Binding-site contacts:
Ligand atom CKC contacts residue ALA197 of chain 6.A at 4.1 Å (hydrophobic).
Ligand atom CK7 contacts residue ASN196 of chain 6.A at 3.8 Å.
Ligand atom CK9 contacts residue ALA274 of chain 6.A at 4.0 Å (hydrophobic).
Ligand atom CK5 contacts residue ARG173 of chain 6.A at 4.3 Å.
Ligand atom CK2 contacts residue CYS195 of chain 6.A at 4.2 Å (hydrophobic).
Ligand atom CK6 contacts residue CYS195 of chain 6.A at 3.4 Å (hydrophobic).
Ligand atom CK9 contacts residue ALA197 of chain 6.A at 3.8 Å (hydrophobic).
Ligand atom CK4 contacts residue ASP276 of chain 6.A at 3.6 Å.
Ligand atom OK1 contacts residue ARG173 of chain 6.A at 3.4 Å.
Ligand atom CK4 contacts residue HIS194 of chain 6.A at 3.9 Å.
Ligand atom CK6 contacts residue HIS194 of chain 6.A at 4.2 Å.
Ligand atom CK3 contacts residue HIS194 of chain 6.A at 3.6 Å.
Ligand atom CK8 contacts residue ALA197 of chain 6.A at 4.3 Å (hydrophobic).
Ligand atom CKB contacts residue ASN196 of chain 6.A at 3.9 Å.
Ligand atom CK9 contacts residue THR273 of chain 6.A at 4.4 Å.
Ligand atom CKA contacts residue ASN196 of chain 6.A at 3.9 Å.
Ligand atom CK2 contacts residue HIS194 of chain 6.A at 3.9 Å.
Ligand atom CK1 contacts residue ASN196 of chain 6.A at 3.4 Å.
Ligand atom CK8 contacts residue HIS194 of chain 6.A at 4.0 Å.
Ligand atom CK2 contacts residue ASN196 of chain 6.A at 4.1 Å.
Ligand atom CK6 contacts residue GLY171 of chain 6.A at 3.7 Å.
Ligand atom CK5 contacts residue GLY171 of chain 6.A at 3.4 Å.
Ligand atom CK8 contacts residue ALA274 of chain 6.A at 4.1 Å (hydrophobic).
Ligand atom CKB contacts residue ALA197 of chain 6.A at 3.7 Å (hydrophobic).
Ligand atom OK1 contacts residue HIS194 of chain 6.A at 4.0 Å.
Ligand atom CK8 contacts residue ASN196 of chain 6.A at 3.4 Å.
Ligand atom OK1 contacts residue ASP276 of chain 6.A at 3.0 Å (salt-bridge).
Ligand atom CK5 contacts residue HIS194 of chain 6.A at 4.2 Å.
Ligand atom CK3 contacts residue ASP276 of chain 6.A at 3.4 Å.
Ligand atom CK1 contacts residue CYS195 of chain 6.A at 3.1 Å (hydrophobic).
Ligand atom OK2 contacts residue ASP276 of chain 6.A at 2.6 Å (salt-bridge).
Ligand atom OK2 contacts residue HIS194 of chain 6.A at 3.7 Å.
Ligand atom CKC contacts residue ASN196 of chain 6.A at 3.7 Å.
Ligand atom CK4 contacts residue ARG173 of chain 6.A at 4.1 Å.
Ligand atom CKA contacts residue ALA197 of chain 6.A at 3.6 Å (hydrophobic).
Ligand atom CK5 contacts residue CYS195 of chain 6.A at 4.4 Å (hydrophobic).
Ligand atom CK7 contacts residue ALA197 of chain 6.A at 4.4 Å (hydrophobic).
Ligand atom CK1 contacts residue HIS194 of chain 6.A at 4.3 Å.
Ligand atom CK6 contacts residue ASN196 of chain 6.A at 4.1 Å.
Ligand atom CK9 contacts residue ASN196 of chain 6.A at 3.7 Å.

This protein binds this small molecule.
Small molecule (SMILES): Oc1cccc(-c2ccccc2)c1O

Sequence of chain 6.A:
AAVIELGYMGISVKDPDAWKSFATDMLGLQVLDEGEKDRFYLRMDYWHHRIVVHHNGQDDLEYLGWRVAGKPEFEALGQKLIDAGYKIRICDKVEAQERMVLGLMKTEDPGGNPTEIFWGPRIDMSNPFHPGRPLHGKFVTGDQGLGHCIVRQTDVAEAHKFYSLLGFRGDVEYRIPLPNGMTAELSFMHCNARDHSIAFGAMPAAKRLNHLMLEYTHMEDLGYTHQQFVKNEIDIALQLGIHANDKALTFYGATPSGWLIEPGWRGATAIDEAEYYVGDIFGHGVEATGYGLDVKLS